Sequence of chain 2.A:
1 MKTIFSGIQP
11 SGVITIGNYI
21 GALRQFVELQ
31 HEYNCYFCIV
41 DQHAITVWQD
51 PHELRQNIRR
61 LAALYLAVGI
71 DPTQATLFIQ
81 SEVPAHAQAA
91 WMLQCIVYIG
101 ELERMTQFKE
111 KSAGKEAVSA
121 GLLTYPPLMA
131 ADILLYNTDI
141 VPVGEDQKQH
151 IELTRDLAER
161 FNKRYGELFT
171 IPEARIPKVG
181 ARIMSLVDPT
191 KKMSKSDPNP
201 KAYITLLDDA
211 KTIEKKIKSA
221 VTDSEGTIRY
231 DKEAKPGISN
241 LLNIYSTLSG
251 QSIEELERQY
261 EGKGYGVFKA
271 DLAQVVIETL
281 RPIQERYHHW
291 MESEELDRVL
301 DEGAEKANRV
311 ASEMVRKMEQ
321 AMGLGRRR

Binding-site contacts:
Ligand atom C5' contacts residue ILE8 of chain 2.A at 3.6 Å (hydrophobic).
Ligand atom N7 contacts residue LYS192 of chain 2.A at 3.1 Å (salt-bridge).
Ligand atom N3 contacts residue ALA181 of chain 2.A at 3.5 Å (h-bond).
Ligand atom N3 contacts residue GLY17 of chain 2.A at 3.1 Å (h-bond).
Ligand atom C2 contacts residue GLY180 of chain 2.A at 3.5 Å.
Ligand atom O2G contacts residue ASN18 of chain 2.A at 2.8 Å (h-bond).
Ligand atom C4 contacts residue GLY17 of chain 2.A at 3.6 Å.
Ligand atom C2 contacts residue ALA181 of chain 2.A at 3.1 Å (hydrophobic).
Ligand atom O4' contacts residue ASN18 of chain 2.A at 3.4 Å (h-bond).
Ligand atom N1 contacts residue GLY17 of chain 2.A at 3.3 Å (h-bond).
Ligand atom N6 contacts residue MET193 of chain 2.A at 2.9 Å (h-bond).
Ligand atom O2' contacts residue ASP146 of chain 2.A at 2.6 Å (salt-bridge).
Ligand atom O2A contacts residue ILE8 of chain 2.A at 3.3 Å.
Ligand atom O2B contacts residue ASP146 of chain 2.A at 2.4 Å (salt-bridge).
Ligand atom O2D contacts residue LYS195 of chain 2.A at 3.5 Å (salt-bridge).
Ligand atom O3' contacts residue VAL143 of chain 2.A at 3.4 Å.
Ligand atom O2B contacts residue GLN147 of chain 2.A at 3.2 Å (h-bond).
Ligand atom C2 contacts residue GLY17 of chain 2.A at 3.0 Å.
Ligand atom O1G contacts residue LYS192 of chain 2.A at 2.6 Å (salt-bridge).
Ligand atom O1G contacts residue SER194 of chain 2.A at 3.0 Å (h-bond).
Ligand atom O2' contacts residue GLY144 of chain 2.A at 3.0 Å (h-bond).
Ligand atom C2 contacts residue GLY21 of chain 2.A at 3.5 Å.
Ligand atom N6 contacts residue LYS192 of chain 2.A at 2.8 Å.
Ligand atom O3D contacts residue SER196 of chain 2.A at 2.4 Å (h-bond).
Ligand atom N6 contacts residue ILE183 of chain 2.A at 2.8 Å (h-bond).
Ligand atom O1A contacts residue LYS195 of chain 2.A at 2.6 Å (salt-bridge).
Ligand atom C2' contacts residue ASP146 of chain 2.A at 3.5 Å.
Ligand atom O2D contacts residue SER11 of chain 2.A at 2.2 Å (h-bond).
Ligand atom N3 contacts residue GLY21 of chain 2.A at 3.4 Å.
Ligand atom O3' contacts residue GLY144 of chain 2.A at 3.5 Å (h-bond).
Ligand atom O1D contacts residue GLN9 of chain 2.A at 3.3 Å (h-bond).
Ligand atom C8 contacts residue ASN18 of chain 2.A at 3.5 Å.
Ligand atom C6 contacts residue LYS192 of chain 2.A at 3.5 Å.
Ligand atom O3G contacts residue LYS195 of chain 2.A at 3.0 Å (salt-bridge).
Ligand atom O3D contacts residue SER194 of chain 2.A at 2.7 Å (h-bond).
Ligand atom O2' contacts residue GLN147 of chain 2.A at 3.4 Å.
Ligand atom O2A contacts residue GLN9 of chain 2.A at 3.0 Å (h-bond).
Ligand atom O1D contacts residue LYS111 of chain 2.A at 2.9 Å (salt-bridge).
Ligand atom O2G contacts residue LYS195 of chain 2.A at 3.2 Å (salt-bridge).
Ligand atom N1 contacts residue ILE183 of chain 2.A at 3.0 Å (h-bond).

This small molecule binds to this protein.
Small molecule (SMILES): Nc1ncnc2c1ncn2[C@@H]1O[C@H](CO[P](=O)(O)O[P](=O)(O)O[P](=O)(O)OP(=O)(O)O)[C@@H](O)[C@H]1O